Binding-site contacts:
Ligand atom C1 contacts residue SER266 of chain 1.H at 3.6 Å.
Ligand atom C3 contacts residue ASP114 of chain 1.H at 4.0 Å.
Ligand atom C5 contacts residue ASP51 of chain 1.H at 3.8 Å.
Ligand atom C10 contacts residue ASP51 of chain 1.H at 3.6 Å.
Ligand atom C11 contacts residue LYS264 of chain 1.H at 4.0 Å.
Ligand atom C6 contacts residue ASP51 of chain 1.H at 3.9 Å.
Ligand atom N5 contacts residue ASP51 of chain 1.H at 2.9 Å (salt-bridge).
Ligand atom C1 contacts residue LYS268 of chain 1.H at 4.0 Å.
Ligand atom O10 contacts residue TRP45 of chain 1.H at 3.1 Å (h-bond).
Ligand atom C11 contacts residue ASP51 of chain 1.H at 3.3 Å.
Ligand atom C7 contacts residue ASP51 of chain 1.H at 4.3 Å.
Ligand atom O1B contacts residue LYS268 of chain 1.H at 4.1 Å.
Ligand atom O1A contacts residue SER266 of chain 1.H at 3.9 Å.
Ligand atom O8 contacts residue LYS268 of chain 1.H at 2.8 Å (salt-bridge).
Ligand atom N5 contacts residue LYS264 of chain 1.H at 3.5 Å (salt-bridge).
Ligand atom O1A contacts residue LYS268 of chain 1.H at 3.2 Å (salt-bridge).
Ligand atom C8 contacts residue LYS268 of chain 1.H at 4.2 Å.
Ligand atom O9 contacts residue LYS268 of chain 1.H at 4.3 Å.
Ligand atom C4 contacts residue LYS264 of chain 1.H at 3.5 Å.
Ligand atom C11 contacts residue TRP45 of chain 1.H at 4.2 Å (hydrophobic).
Ligand atom C5 contacts residue LYS264 of chain 1.H at 4.1 Å.
Ligand atom O1B contacts residue SER266 of chain 1.H at 2.7 Å (h-bond).
Ligand atom O4 contacts residue TRP45 of chain 1.H at 3.4 Å.
Ligand atom O4 contacts residue LYS264 of chain 1.H at 3.0 Å (salt-bridge).
Ligand atom C4 contacts residue ASP51 of chain 1.H at 4.3 Å.
Ligand atom C10 contacts residue LYS264 of chain 1.H at 3.9 Å.
Ligand atom C11 contacts residue TYR50 of chain 1.H at 3.8 Å (hydrophobic).
Ligand atom C10 contacts residue TRP45 of chain 1.H at 3.8 Å (hydrophobic).
Ligand atom O4 contacts residue ASP114 of chain 1.H at 4.5 Å.

Sequence of chain 1.H:
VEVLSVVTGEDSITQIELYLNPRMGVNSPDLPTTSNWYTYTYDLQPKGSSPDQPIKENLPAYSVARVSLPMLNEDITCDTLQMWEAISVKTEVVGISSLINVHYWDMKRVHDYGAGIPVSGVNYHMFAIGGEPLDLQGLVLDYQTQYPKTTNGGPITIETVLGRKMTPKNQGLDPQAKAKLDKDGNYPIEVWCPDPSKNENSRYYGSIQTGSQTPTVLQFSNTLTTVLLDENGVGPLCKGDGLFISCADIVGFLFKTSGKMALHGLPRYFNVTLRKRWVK

A small-molecule ligand and the protein it binds are described below.
Small molecule (SMILES): CC(=O)N[C@H]1[C@H]([C@H](O)[C@H](O)CO)O[C@@](O)(C(=O)O)C[C@@H]1O